Sequence of chain 1.E:
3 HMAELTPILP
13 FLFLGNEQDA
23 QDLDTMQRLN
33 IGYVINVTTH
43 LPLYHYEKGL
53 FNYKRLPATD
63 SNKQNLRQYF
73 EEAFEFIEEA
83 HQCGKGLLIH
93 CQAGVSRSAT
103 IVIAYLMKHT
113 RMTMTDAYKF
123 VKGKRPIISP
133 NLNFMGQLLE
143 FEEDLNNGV

Binding-site contacts:
Ligand atom N12 contacts residue PRO132 of chain 1.E at 3.8 Å.
Ligand atom C24 contacts residue TYR120 of chain 1.E at 3.9 Å (hydrophobic).
Ligand atom C11 contacts residue TYR120 of chain 1.E at 3.9 Å (hydrophobic).
Ligand atom C02 contacts residue MET137 of chain 1.E at 4.0 Å (hydrophobic).
Ligand atom C03 contacts residue MET137 of chain 1.E at 3.6 Å (hydrophobic).
Ligand atom C18 contacts residue THR102 of chain 1.E at 4.0 Å.
Ligand atom C16 contacts residue PRO132 of chain 1.E at 3.9 Å (hydrophobic).
Ligand atom N22 contacts residue TYR120 of chain 1.E at 3.3 Å (h-bond).
Ligand atom C01 contacts residue TYR120 of chain 1.E at 3.8 Å (hydrophobic).
Ligand atom C04 contacts residue TYR120 of chain 1.E at 4.0 Å (hydrophobic).
Ligand atom S14 contacts residue PRO132 of chain 1.E at 3.6 Å.
Ligand atom C21 contacts residue THR102 of chain 1.E at 3.6 Å.
Ligand atom C16 contacts residue ASN133 of chain 1.E at 4.0 Å.
Ligand atom C13 contacts residue PRO132 of chain 1.E at 4.0 Å (hydrophobic).
Ligand atom O17 contacts residue MET137 of chain 1.E at 3.2 Å.
Ligand atom S14 contacts residue ILE130 of chain 1.E at 3.7 Å.
Ligand atom C15 contacts residue ILE130 of chain 1.E at 3.9 Å (hydrophobic).
Ligand atom O17 contacts residue PRO132 of chain 1.E at 3.2 Å.
Ligand atom C19 contacts residue LEU140 of chain 1.E at 3.7 Å (hydrophobic).
Ligand atom C21 contacts residue SER131 of chain 1.E at 3.7 Å.
Ligand atom C19 contacts residue PHE136 of chain 1.E at 4.0 Å (hydrophobic).
Ligand atom C03 contacts residue TYR120 of chain 1.E at 4.0 Å (hydrophobic).
Ligand atom C19 contacts residue MET137 of chain 1.E at 3.7 Å (hydrophobic).
Ligand atom C21 contacts residue SER98 of chain 1.E at 3.5 Å.
Ligand atom C23 contacts residue TYR120 of chain 1.E at 3.7 Å (hydrophobic).
Ligand atom C16 contacts residue MET137 of chain 1.E at 3.9 Å (hydrophobic).
Ligand atom C10 contacts residue TYR120 of chain 1.E at 4.0 Å (hydrophobic).
Ligand atom C13 contacts residue TYR120 of chain 1.E at 3.3 Å (hydrophobic).
Ligand atom C19 contacts residue THR102 of chain 1.E at 3.6 Å.
Ligand atom C04 contacts residue MET137 of chain 1.E at 3.8 Å (hydrophobic).
Ligand atom S14 contacts residue TYR120 of chain 1.E at 3.7 Å.
Ligand atom C01 contacts residue MET116 of chain 1.E at 4.1 Å (hydrophobic).
Ligand atom C20 contacts residue THR102 of chain 1.E at 4.1 Å.
Ligand atom O17 contacts residue ASN133 of chain 1.E at 3.0 Å (h-bond).
Ligand atom C20 contacts residue ILE105 of chain 1.E at 3.7 Å (hydrophobic).
Ligand atom C15 contacts residue TYR120 of chain 1.E at 3.5 Å (hydrophobic).
Ligand atom N12 contacts residue TYR120 of chain 1.E at 3.6 Å.
Ligand atom C20 contacts residue ILE130 of chain 1.E at 4.1 Å (hydrophobic).
Ligand atom C01 contacts residue LEU140 of chain 1.E at 3.9 Å (hydrophobic).
Ligand atom C21 contacts residue ASN133 of chain 1.E at 3.9 Å.

A protein and the small-molecule ligand that binds it are described below.
Small molecule (SMILES): CCCc1scc2c1-c1nc(SCC(=O)C(C)(C)C)ncc1CC2